Sequence of chain 1.B:
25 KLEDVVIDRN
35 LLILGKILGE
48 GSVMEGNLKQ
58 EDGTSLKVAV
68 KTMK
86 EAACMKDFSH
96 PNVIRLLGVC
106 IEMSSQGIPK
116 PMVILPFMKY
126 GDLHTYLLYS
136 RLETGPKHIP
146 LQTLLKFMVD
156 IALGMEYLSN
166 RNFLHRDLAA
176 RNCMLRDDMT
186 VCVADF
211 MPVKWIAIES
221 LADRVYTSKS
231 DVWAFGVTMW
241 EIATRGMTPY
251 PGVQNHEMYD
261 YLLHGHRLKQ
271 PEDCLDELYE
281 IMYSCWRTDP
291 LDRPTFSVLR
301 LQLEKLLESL

This small molecule binds to this protein.
Small molecule (SMILES): CCCCNc1ncc2c(-c3ccc(F)cc3)nn(CC3CCC(N)CC3)c2n1

Binding-site contacts:
Ligand atom C36 contacts residue ASP127 of chain 1.B at 4.0 Å.
Ligand atom C25 contacts residue ALA66 of chain 1.B at 3.7 Å (hydrophobic).
Ligand atom C03 contacts residue MET179 of chain 1.B at 3.7 Å (hydrophobic).
Ligand atom C07 contacts residue LEU42 of chain 1.B at 4.0 Å (hydrophobic).
Ligand atom C05 contacts residue LEU120 of chain 1.B at 4.1 Å (hydrophobic).
Ligand atom N contacts residue LEU42 of chain 1.B at 3.8 Å.
Ligand atom C05 contacts residue LYS68 of chain 1.B at 3.9 Å.
Ligand atom C02 contacts residue ALA66 of chain 1.B at 3.6 Å (hydrophobic).
Ligand atom C02 contacts residue PRO121 of chain 1.B at 4.1 Å (hydrophobic).
Ligand atom N02 contacts residue LEU42 of chain 1.B at 3.9 Å.
Ligand atom C27 contacts residue MET179 of chain 1.B at 3.9 Å (hydrophobic).
Ligand atom N24 contacts residue MET179 of chain 1.B at 3.5 Å.
Ligand atom N24 contacts residue PHE122 of chain 1.B at 3.9 Å.
Ligand atom C23 contacts residue MET123 of chain 1.B at 3.0 Å (hydrophobic).
Ligand atom C23 contacts residue PHE122 of chain 1.B at 4.0 Å (hydrophobic).
Ligand atom C28 contacts residue MET179 of chain 1.B at 3.9 Å (hydrophobic).
Ligand atom C36 contacts residue ARG176 of chain 1.B at 3.5 Å.
Ligand atom C04 contacts residue ALA189 of chain 1.B at 3.8 Å (hydrophobic).
Ligand atom C10 contacts residue GLY126 of chain 1.B at 4.0 Å.
Ligand atom C25 contacts residue MET179 of chain 1.B at 3.6 Å (hydrophobic).
Ligand atom C02 contacts residue ILE99 of chain 1.B at 4.0 Å (hydrophobic).
Ligand atom N24 contacts residue MET123 of chain 1.B at 3.1 Å (h-bond).
Ligand atom C contacts residue MET123 of chain 1.B at 3.4 Å (hydrophobic).
Ligand atom C10 contacts residue MET123 of chain 1.B at 4.0 Å (hydrophobic).
Ligand atom C03 contacts residue ILE99 of chain 1.B at 3.8 Å (hydrophobic).
Ligand atom N26 contacts residue MET179 of chain 1.B at 3.8 Å.
Ligand atom N01 contacts residue ALA66 of chain 1.B at 3.3 Å.
Ligand atom N26 contacts residue ALA66 of chain 1.B at 4.0 Å.
Ligand atom N39 contacts residue ARG176 of chain 1.B at 2.9 Å (salt-bridge).
Ligand atom N39 contacts residue ASN177 of chain 1.B at 3.4 Å (h-bond).
Ligand atom C05 contacts residue ASP190 of chain 1.B at 4.0 Å.
Ligand atom C23 contacts residue MET179 of chain 1.B at 3.6 Å (hydrophobic).
Ligand atom C04 contacts residue ILE99 of chain 1.B at 4.0 Å (hydrophobic).
Ligand atom C contacts residue GLY126 of chain 1.B at 3.6 Å.
Ligand atom N01 contacts residue PRO121 of chain 1.B at 3.3 Å (h-bond).
Ligand atom C37 contacts residue ARG176 of chain 1.B at 3.8 Å.
Ligand atom C04 contacts residue LEU120 of chain 1.B at 3.9 Å (hydrophobic).
Ligand atom C10 contacts residue LYS124 of chain 1.B at 3.4 Å.
Ligand atom C32 contacts residue LEU42 of chain 1.B at 4.1 Å (hydrophobic).
Ligand atom C32 contacts residue VAL50 of chain 1.B at 4.1 Å (hydrophobic).